Sequence of chain 2.H:
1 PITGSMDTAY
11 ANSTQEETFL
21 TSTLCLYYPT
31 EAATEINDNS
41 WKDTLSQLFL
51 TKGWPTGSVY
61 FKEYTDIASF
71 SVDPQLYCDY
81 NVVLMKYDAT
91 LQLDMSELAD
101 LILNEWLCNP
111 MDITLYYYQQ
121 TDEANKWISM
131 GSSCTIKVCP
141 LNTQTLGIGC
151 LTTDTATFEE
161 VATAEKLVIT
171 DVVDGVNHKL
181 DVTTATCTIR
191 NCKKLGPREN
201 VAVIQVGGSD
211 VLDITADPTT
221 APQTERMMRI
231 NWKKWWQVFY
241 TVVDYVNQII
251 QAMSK

Binding-site contacts:
Ligand atom C7 contacts residue ASN12 of chain 2.H at 3.9 Å.
Ligand atom C2 contacts residue ASN12 of chain 2.H at 3.2 Å.
Ligand atom C5 contacts residue ASN12 of chain 2.H at 4.1 Å.
Ligand atom O5 contacts residue ASN12 of chain 2.H at 2.7 Å (h-bond).
Ligand atom O7 contacts residue ASN12 of chain 2.H at 3.7 Å.
Ligand atom C1 contacts residue ASN12 of chain 2.H at 2.2 Å.
Ligand atom N2 contacts residue ASN12 of chain 2.H at 3.8 Å.

The protein below binds the small molecule below.
Small molecule (SMILES): CC(=O)N[C@H]1[C@H](O[C@H]2[C@H](O)[C@@H](NC(C)=O)CO[C@@H]2CO)O[C@H](CO)[C@@H](O)[C@@H]1O